Sequence of chain 46.D:
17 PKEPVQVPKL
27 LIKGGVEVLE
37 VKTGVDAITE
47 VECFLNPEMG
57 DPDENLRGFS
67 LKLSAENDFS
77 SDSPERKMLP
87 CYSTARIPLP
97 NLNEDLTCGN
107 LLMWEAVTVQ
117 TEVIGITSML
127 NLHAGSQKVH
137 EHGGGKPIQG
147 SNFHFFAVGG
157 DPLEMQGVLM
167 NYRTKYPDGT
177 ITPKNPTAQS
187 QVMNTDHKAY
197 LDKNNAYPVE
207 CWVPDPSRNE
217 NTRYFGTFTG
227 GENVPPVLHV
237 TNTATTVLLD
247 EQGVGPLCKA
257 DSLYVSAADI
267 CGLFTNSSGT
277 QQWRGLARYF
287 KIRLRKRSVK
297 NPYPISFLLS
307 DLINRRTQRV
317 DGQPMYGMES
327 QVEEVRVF

Sequence of chain 46.C:
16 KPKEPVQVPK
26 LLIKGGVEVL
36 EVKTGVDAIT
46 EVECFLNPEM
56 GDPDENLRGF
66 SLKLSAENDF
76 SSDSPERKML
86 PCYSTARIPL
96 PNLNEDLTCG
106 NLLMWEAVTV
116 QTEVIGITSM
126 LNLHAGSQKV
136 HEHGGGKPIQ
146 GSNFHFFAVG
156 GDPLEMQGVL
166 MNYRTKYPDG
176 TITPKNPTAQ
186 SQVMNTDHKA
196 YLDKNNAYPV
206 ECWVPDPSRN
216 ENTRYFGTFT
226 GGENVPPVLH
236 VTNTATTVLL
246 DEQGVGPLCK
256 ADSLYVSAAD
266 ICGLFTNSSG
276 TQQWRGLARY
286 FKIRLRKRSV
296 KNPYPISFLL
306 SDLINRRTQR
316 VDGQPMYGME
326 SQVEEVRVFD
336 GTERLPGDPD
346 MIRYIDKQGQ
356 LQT

Binding-site contacts:
Ligand atom C11 contacts residue THR276 of chain 46.D at 3.4 Å.
Ligand atom C11 contacts residue HIS138 of chain 46.C at 3.3 Å.
Ligand atom C9 contacts residue GLN278 of chain 46.D at 3.2 Å.
Ligand atom O9 contacts residue LEU67 of chain 46.D at 3.2 Å.
Ligand atom C11 contacts residue PHE65 of chain 46.D at 3.8 Å (hydrophobic).
Ligand atom O1A contacts residue THR276 of chain 46.D at 2.6 Å (h-bond).
Ligand atom O8 contacts residue LYS68 of chain 46.D at 3.5 Å.
Ligand atom C1 contacts residue SER274 of chain 46.D at 3.4 Å.
Ligand atom O1B contacts residue LYS68 of chain 46.D at 3.6 Å.
Ligand atom C9 contacts residue LYS68 of chain 46.D at 3.8 Å.
Ligand atom C11 contacts residue ASN272 of chain 46.D at 3.6 Å.
Ligand atom O1A contacts residue ASN272 of chain 46.D at 3.6 Å (h-bond).
Ligand atom C1 contacts residue THR276 of chain 46.D at 3.4 Å.
Ligand atom O10 contacts residue LEU62 of chain 46.D at 3.1 Å.
Ligand atom O8 contacts residue GLN278 of chain 46.D at 3.5 Å (h-bond).
Ligand atom O8 contacts residue THR276 of chain 46.D at 3.8 Å.
Ligand atom O7 contacts residue LEU62 of chain 46.D at 3.5 Å.
Ligand atom O9 contacts residue LYS68 of chain 46.D at 2.8 Å (salt-bridge).
Ligand atom C11 contacts residue PHE75 of chain 46.E at 1.8 Å (hydrophobic).
Ligand atom O1B contacts residue THR276 of chain 46.D at 3.5 Å (h-bond).
Ligand atom C7 contacts residue GLN278 of chain 46.D at 3.8 Å.
Ligand atom C11 contacts residue LEU62 of chain 46.D at 3.9 Å (hydrophobic).
Ligand atom C6 contacts residue ASN272 of chain 46.D at 3.7 Å.
Ligand atom C11 contacts residue LYS68 of chain 46.D at 3.7 Å.
Ligand atom C10 contacts residue PHE75 of chain 46.E at 2.7 Å (hydrophobic).
Ligand atom C5 contacts residue LYS68 of chain 46.D at 3.7 Å.
Ligand atom O8 contacts residue ASN272 of chain 46.D at 3.4 Å (h-bond).
Ligand atom C11 contacts residue GLN278 of chain 46.D at 3.5 Å.
Ligand atom C6 contacts residue LYS68 of chain 46.D at 3.8 Å.
Ligand atom C8 contacts residue GLN278 of chain 46.D at 3.7 Å.
Ligand atom C10 contacts residue LYS68 of chain 46.D at 3.8 Å.
Ligand atom N5 contacts residue ASN272 of chain 46.D at 3.3 Å (h-bond).
Ligand atom N5 contacts residue GLN278 of chain 46.D at 3.9 Å.
Ligand atom O1B contacts residue SER274 of chain 46.D at 2.4 Å (h-bond).
Ligand atom O10 contacts residue PHE75 of chain 46.E at 2.6 Å.
Ligand atom C11 contacts residue PHE270 of chain 46.D at 3.9 Å (hydrophobic).
Ligand atom C10 contacts residue LEU62 of chain 46.D at 3.5 Å (hydrophobic).
Ligand atom O1A contacts residue SER274 of chain 46.D at 3.8 Å.
Ligand atom N5 contacts residue LYS68 of chain 46.D at 2.9 Å (salt-bridge).
Ligand atom N5 contacts residue PHE75 of chain 46.E at 3.8 Å.

Sequence of chain 46.E:
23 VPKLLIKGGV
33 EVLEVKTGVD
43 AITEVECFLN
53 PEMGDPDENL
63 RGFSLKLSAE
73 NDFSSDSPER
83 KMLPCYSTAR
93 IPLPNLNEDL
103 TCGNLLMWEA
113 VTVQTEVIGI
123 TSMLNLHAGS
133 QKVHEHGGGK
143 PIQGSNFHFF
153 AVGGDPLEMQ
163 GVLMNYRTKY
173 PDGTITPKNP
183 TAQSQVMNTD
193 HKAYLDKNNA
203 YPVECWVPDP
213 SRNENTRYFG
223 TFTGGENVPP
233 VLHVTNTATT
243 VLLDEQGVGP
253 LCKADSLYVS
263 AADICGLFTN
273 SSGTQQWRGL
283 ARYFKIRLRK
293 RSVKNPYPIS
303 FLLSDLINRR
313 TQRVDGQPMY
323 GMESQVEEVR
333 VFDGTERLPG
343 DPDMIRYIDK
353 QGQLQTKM

This small molecule binds to this protein.
Small molecule (SMILES): CC(=O)N[C@H]1[C@H]([C@H](O)[C@H](O)CO)O[C@@](O[C@H](CO)[C@@H](O)[C@@H]2O[C@@H](C(=O)O)C[C@H](O)[C@H]2NC(C)=O)(C(=O)O)C[C@@H]1O